Sequence of chain 1.C:
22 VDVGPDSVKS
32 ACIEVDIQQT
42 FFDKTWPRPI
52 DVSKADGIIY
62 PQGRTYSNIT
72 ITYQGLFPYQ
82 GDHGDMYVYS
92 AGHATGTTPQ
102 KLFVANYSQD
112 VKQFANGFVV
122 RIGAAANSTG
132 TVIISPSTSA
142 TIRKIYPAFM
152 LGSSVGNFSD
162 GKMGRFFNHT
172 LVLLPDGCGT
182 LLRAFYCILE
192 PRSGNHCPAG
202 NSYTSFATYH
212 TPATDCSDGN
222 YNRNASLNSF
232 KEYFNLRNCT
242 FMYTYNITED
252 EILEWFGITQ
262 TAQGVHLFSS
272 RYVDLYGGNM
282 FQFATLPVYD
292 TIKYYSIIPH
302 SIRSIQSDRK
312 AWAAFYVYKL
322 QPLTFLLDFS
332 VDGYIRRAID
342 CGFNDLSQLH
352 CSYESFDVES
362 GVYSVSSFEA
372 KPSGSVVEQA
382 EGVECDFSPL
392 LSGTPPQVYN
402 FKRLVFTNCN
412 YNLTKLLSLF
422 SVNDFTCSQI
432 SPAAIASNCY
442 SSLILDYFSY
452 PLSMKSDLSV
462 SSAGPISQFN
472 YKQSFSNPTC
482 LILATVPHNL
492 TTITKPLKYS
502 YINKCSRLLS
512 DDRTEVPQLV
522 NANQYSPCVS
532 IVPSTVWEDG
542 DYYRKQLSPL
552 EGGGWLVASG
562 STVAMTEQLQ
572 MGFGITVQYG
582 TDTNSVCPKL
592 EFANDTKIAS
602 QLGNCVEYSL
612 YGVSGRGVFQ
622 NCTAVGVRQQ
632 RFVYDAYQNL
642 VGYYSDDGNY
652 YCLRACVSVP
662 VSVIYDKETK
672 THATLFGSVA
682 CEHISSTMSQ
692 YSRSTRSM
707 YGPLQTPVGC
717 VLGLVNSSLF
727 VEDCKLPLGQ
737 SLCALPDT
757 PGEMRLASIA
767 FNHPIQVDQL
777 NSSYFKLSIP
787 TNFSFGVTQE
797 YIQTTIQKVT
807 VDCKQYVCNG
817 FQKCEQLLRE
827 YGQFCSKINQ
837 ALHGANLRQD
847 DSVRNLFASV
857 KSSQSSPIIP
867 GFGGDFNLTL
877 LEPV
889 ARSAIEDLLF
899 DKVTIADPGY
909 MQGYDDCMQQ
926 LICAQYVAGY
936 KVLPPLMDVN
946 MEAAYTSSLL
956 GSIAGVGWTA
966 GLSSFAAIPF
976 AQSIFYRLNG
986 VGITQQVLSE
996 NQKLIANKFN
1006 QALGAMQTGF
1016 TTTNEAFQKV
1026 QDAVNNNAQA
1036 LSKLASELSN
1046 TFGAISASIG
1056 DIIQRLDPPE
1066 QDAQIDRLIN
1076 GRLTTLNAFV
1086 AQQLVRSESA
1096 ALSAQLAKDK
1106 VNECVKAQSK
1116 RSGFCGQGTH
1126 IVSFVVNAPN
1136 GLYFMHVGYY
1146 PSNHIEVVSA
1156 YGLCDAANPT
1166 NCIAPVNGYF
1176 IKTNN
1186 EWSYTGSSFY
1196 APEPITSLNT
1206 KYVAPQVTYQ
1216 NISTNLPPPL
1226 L

Binding-site contacts:
Ligand atom N2 contacts residue SER531 of chain 1.C at 3.7 Å.
Ligand atom C5 contacts residue LYS546 of chain 1.C at 3.4 Å.
Ligand atom C4 contacts residue LYS546 of chain 1.C at 3.8 Å.
Ligand atom O5 contacts residue ASN169 of chain 1.A at 2.4 Å (h-bond).
Ligand atom C7 contacts residue SER531 of chain 1.C at 4.0 Å.
Ligand atom C1 contacts residue SER155 of chain 1.A at 4.1 Å.
Ligand atom C5 contacts residue ASN169 of chain 1.A at 3.7 Å.
Ligand atom C6 contacts residue LYS546 of chain 1.C at 4.0 Å.
Ligand atom O5 contacts residue SER155 of chain 1.A at 4.4 Å.
Ligand atom O5 contacts residue PHE168 of chain 1.A at 3.4 Å.
Ligand atom C5 contacts residue PHE168 of chain 1.A at 4.0 Å (hydrophobic).
Ligand atom C4 contacts residue ASN169 of chain 1.A at 4.3 Å.
Ligand atom N2 contacts residue ASN169 of chain 1.A at 2.9 Å (h-bond).
Ligand atom C2 contacts residue ASN169 of chain 1.A at 2.6 Å.
Ligand atom O3 contacts residue SER531 of chain 1.C at 3.0 Å (h-bond).
Ligand atom C3 contacts residue ASN169 of chain 1.A at 3.9 Å.
Ligand atom C6 contacts residue ASN169 of chain 1.A at 4.5 Å.
Ligand atom O7 contacts residue ASN169 of chain 1.A at 4.2 Å.
Ligand atom C3 contacts residue LYS546 of chain 1.C at 4.2 Å.
Ligand atom C7 contacts residue ASN169 of chain 1.A at 3.8 Å.
Ligand atom O6 contacts residue LYS546 of chain 1.C at 3.9 Å.
Ligand atom C8 contacts residue SER531 of chain 1.C at 3.8 Å.
Ligand atom C6 contacts residue PHE168 of chain 1.A at 3.7 Å (hydrophobic).
Ligand atom C1 contacts residue ASN169 of chain 1.A at 1.5 Å.
Ligand atom C1 contacts residue PHE168 of chain 1.A at 4.2 Å (hydrophobic).
Ligand atom C3 contacts residue SER531 of chain 1.C at 3.6 Å.
Ligand atom O4 contacts residue LYS546 of chain 1.C at 3.2 Å (salt-bridge).
Ligand atom C2 contacts residue SER531 of chain 1.C at 4.3 Å.

Sequence of chain 1.A:
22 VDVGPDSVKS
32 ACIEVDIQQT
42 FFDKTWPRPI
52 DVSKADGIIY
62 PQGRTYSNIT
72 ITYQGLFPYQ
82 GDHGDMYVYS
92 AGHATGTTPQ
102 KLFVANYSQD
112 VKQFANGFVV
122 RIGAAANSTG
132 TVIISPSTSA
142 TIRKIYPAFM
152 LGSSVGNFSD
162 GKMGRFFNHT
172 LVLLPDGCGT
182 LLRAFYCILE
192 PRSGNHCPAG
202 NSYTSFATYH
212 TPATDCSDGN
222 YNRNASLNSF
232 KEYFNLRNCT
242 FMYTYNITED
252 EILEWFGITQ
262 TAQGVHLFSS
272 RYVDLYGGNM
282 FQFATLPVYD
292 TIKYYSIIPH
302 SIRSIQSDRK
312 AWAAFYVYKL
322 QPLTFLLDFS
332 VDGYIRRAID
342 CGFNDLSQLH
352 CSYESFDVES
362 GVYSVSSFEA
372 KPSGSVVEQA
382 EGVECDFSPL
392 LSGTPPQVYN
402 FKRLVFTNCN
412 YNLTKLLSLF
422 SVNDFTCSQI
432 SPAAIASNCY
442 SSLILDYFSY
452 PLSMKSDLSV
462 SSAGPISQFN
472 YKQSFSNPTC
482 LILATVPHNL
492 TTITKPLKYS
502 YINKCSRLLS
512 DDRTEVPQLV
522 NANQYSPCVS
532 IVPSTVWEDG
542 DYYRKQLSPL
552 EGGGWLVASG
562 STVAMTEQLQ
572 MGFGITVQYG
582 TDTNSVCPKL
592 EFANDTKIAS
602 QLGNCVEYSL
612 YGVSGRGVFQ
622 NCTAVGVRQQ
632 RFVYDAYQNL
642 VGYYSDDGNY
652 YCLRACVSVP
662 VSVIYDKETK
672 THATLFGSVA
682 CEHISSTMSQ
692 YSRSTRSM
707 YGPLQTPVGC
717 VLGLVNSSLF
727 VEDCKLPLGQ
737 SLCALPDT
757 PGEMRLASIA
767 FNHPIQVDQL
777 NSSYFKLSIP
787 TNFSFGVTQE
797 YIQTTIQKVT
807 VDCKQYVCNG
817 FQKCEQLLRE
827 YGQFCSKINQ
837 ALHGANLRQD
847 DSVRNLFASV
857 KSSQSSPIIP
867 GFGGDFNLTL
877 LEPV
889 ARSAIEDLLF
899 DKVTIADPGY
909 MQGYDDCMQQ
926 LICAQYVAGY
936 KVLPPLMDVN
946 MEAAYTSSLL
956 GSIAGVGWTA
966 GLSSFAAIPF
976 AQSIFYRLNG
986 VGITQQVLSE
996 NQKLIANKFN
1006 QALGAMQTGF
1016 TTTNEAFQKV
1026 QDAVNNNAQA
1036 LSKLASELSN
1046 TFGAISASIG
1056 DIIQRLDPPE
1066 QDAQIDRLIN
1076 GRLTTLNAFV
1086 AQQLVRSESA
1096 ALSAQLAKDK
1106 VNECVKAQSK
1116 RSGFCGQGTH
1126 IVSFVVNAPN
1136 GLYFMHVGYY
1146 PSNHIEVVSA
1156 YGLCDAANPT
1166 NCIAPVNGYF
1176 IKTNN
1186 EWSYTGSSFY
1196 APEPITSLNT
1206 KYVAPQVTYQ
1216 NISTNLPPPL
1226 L

The protein below binds the small molecule below.
Small molecule (SMILES): CC(=O)N[C@@H]1[C@@H](O)[C@H](O)[C@@H](CO)O[C@H]1O